This protein binds this small molecule.
Small molecule (SMILES): CC(=O)N[C@@H]1[C@@H](O)[C@H](O)[C@@H](CO)O[C@H]1O

Sequence of chain 1.A:
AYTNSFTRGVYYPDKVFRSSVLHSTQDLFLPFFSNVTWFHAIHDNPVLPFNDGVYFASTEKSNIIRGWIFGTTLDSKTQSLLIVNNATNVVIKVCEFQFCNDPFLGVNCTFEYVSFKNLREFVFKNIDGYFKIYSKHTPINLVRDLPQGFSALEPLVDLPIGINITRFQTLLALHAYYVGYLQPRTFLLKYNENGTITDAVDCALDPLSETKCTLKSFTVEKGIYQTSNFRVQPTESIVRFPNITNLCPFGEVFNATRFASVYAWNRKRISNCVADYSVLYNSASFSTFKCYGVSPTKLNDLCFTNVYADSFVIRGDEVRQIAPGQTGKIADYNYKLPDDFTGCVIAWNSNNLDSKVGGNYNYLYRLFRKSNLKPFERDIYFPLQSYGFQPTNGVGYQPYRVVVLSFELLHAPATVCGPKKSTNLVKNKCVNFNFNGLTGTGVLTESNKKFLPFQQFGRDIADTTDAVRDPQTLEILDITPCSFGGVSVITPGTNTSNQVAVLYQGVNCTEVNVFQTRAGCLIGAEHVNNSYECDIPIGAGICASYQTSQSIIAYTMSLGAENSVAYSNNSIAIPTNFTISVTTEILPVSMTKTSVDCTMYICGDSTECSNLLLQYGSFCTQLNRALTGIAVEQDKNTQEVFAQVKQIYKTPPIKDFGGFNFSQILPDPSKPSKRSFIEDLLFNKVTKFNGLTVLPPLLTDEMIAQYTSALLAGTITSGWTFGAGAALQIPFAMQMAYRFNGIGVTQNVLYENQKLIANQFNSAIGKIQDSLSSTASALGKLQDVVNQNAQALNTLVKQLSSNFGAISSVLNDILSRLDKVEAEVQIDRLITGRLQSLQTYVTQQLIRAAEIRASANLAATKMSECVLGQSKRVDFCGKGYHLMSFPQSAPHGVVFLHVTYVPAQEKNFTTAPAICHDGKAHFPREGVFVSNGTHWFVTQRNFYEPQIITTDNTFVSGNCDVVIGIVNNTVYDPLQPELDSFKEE

Sequence of chain 1.C:
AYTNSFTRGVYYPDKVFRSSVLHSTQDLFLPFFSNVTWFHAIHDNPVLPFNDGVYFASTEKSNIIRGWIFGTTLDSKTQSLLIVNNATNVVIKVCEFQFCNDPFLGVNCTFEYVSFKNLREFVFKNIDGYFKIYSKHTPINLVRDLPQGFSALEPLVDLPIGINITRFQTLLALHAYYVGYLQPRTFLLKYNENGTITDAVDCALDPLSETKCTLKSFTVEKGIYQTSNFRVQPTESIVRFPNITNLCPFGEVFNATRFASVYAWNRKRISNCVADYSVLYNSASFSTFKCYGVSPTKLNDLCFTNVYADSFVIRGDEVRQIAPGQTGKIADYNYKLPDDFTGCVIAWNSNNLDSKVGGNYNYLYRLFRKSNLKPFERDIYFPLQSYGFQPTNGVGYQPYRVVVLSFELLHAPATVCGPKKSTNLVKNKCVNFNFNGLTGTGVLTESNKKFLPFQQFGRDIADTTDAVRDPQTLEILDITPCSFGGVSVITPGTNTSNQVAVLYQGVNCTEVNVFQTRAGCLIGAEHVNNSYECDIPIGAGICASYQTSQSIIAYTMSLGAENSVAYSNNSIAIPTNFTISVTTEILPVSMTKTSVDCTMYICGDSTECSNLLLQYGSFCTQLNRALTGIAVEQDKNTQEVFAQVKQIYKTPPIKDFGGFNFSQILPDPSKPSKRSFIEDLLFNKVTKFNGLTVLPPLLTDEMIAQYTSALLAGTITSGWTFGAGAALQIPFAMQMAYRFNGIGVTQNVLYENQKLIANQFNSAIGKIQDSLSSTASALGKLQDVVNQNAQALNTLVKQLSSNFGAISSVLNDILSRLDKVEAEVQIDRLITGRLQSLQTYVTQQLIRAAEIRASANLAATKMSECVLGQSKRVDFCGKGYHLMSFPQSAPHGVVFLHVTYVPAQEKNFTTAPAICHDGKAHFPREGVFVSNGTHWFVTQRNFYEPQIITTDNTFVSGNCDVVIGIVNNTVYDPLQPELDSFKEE

Binding-site contacts:
Ligand atom C5 contacts residue ASP796 of chain 1.C at 4.5 Å.
Ligand atom C7 contacts residue ASN709 of chain 1.A at 3.3 Å.
Ligand atom O5 contacts residue ASN709 of chain 1.A at 2.4 Å (h-bond).
Ligand atom C6 contacts residue ASP796 of chain 1.C at 4.5 Å.
Ligand atom C1 contacts residue ASN709 of chain 1.A at 1.4 Å.
Ligand atom C8 contacts residue ASN710 of chain 1.A at 4.1 Å.
Ligand atom C7 contacts residue GLY1131 of chain 1.A at 4.0 Å.
Ligand atom N2 contacts residue ASN709 of chain 1.A at 2.8 Å (h-bond).
Ligand atom C5 contacts residue ASN709 of chain 1.A at 3.6 Å.
Ligand atom O7 contacts residue GLY1131 of chain 1.A at 3.3 Å.
Ligand atom C4 contacts residue ASN709 of chain 1.A at 4.2 Å.
Ligand atom O7 contacts residue ASN709 of chain 1.A at 3.6 Å (h-bond).
Ligand atom O5 contacts residue ASP796 of chain 1.C at 3.4 Å (salt-bridge).
Ligand atom C8 contacts residue ASN709 of chain 1.A at 3.8 Å.
Ligand atom C2 contacts residue ASN709 of chain 1.A at 2.5 Å.
Ligand atom C3 contacts residue ASN709 of chain 1.A at 3.7 Å.
Ligand atom C1 contacts residue ASP796 of chain 1.C at 4.0 Å.
Ligand atom C8 contacts residue GLY1131 of chain 1.A at 3.6 Å.